Binding-site contacts:
Ligand atom C1 contacts residue TRP234 of chain 1.A at 3.6 Å (hydrophobic).
Ligand atom C3 contacts residue ARG70 of chain 1.A at 3.9 Å.
Ligand atom O3 contacts residue TYR159 of chain 1.A at 3.8 Å.
Ligand atom O3 contacts residue ASP69 of chain 1.A at 3.0 Å (salt-bridge).
Ligand atom O4 contacts residue ARG70 of chain 1.A at 3.0 Å (salt-bridge).
Ligand atom O3 contacts residue TRP66 of chain 1.A at 3.5 Å (h-bond).
Ligand atom O6 contacts residue GLU157 of chain 1.A at 2.3 Å (salt-bridge).
Ligand atom O3 contacts residue ARG70 of chain 1.A at 2.6 Å (salt-bridge).
Ligand atom O2 contacts residue LYS19 of chain 1.A at 3.3 Å (salt-bridge).
Ligand atom C6 contacts residue TYR159 of chain 1.A at 4.1 Å (hydrophobic).
Ligand atom C1 contacts residue ASP18 of chain 1.A at 4.0 Å.
Ligand atom C6 contacts residue GLU157 of chain 1.A at 3.0 Å.
Ligand atom C5 contacts residue GLU157 of chain 1.A at 3.9 Å.
Ligand atom C2 contacts residue GLU115 of chain 1.A at 3.9 Å.
Ligand atom C3 contacts residue TRP66 of chain 1.A at 3.8 Å (hydrophobic).
Ligand atom O2 contacts residue ASP69 of chain 1.A at 3.0 Å (salt-bridge).
Ligand atom O5 contacts residue TYR159 of chain 1.A at 3.5 Å.
Ligand atom O1 contacts residue ASP18 of chain 1.A at 3.7 Å.
Ligand atom C2 contacts residue ASP69 of chain 1.A at 3.2 Å.
Ligand atom O2 contacts residue MET334 of chain 1.A at 4.0 Å.
Ligand atom O2 contacts residue ALA67 of chain 1.A at 3.2 Å.
Ligand atom O2 contacts residue TRP66 of chain 1.A at 3.3 Å (h-bond).
Ligand atom C2 contacts residue TRP344 of chain 1.A at 4.0 Å (hydrophobic).
Ligand atom O5 contacts residue TRP344 of chain 1.A at 4.1 Å.
Ligand atom C4 contacts residue ARG70 of chain 1.A at 4.1 Å.
Ligand atom C6 contacts residue TRP344 of chain 1.A at 3.8 Å (hydrophobic).
Ligand atom C1 contacts residue LYS19 of chain 1.A at 3.8 Å.
Ligand atom C2 contacts residue TRP234 of chain 1.A at 3.8 Å (hydrophobic).
Ligand atom O1 contacts residue ASN16 of chain 1.A at 3.3 Å (h-bond).
Ligand atom O1 contacts residue LYS19 of chain 1.A at 3.6 Å (salt-bridge).
Ligand atom O2 contacts residue GLU115 of chain 1.A at 2.7 Å (salt-bridge).
Ligand atom O3 contacts residue TRP344 of chain 1.A at 4.0 Å.
Ligand atom O3 contacts residue ALA67 of chain 1.A at 3.3 Å.
Ligand atom C4 contacts residue TYR159 of chain 1.A at 4.0 Å (hydrophobic).
Ligand atom C4 contacts residue TRP344 of chain 1.A at 3.7 Å (hydrophobic).
Ligand atom C1 contacts residue TYR159 of chain 1.A at 3.6 Å (hydrophobic).
Ligand atom O6 contacts residue PRO158 of chain 1.A at 3.6 Å.
Ligand atom O2 contacts residue TRP234 of chain 1.A at 4.0 Å.
Ligand atom O6 contacts residue TYR159 of chain 1.A at 3.4 Å.
Ligand atom C3 contacts residue ASP69 of chain 1.A at 3.7 Å.

Sequence of chain 1.A:
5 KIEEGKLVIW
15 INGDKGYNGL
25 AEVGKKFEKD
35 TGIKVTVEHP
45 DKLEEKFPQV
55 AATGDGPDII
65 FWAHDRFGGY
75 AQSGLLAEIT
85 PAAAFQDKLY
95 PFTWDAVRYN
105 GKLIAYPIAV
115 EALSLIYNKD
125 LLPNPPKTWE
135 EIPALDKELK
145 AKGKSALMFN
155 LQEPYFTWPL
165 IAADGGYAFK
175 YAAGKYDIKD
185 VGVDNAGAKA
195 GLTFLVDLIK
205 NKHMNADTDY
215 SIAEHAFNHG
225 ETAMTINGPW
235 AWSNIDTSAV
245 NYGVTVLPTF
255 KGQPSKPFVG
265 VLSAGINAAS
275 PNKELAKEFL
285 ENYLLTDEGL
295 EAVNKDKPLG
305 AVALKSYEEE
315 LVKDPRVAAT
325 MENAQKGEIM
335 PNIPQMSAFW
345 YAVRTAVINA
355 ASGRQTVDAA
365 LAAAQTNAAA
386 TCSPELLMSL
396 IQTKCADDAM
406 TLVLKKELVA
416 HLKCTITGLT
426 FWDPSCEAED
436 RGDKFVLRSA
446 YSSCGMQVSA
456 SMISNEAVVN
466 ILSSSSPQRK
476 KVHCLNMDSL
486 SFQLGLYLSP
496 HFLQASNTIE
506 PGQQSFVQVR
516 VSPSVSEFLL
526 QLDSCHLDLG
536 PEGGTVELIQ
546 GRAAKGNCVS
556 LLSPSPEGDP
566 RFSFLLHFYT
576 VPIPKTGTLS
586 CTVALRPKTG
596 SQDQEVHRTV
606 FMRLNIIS

This small molecule binds to this protein.
Small molecule (SMILES): OC[C@H]1O[C@H](O[C@H]2[C@H](O)[C@@H](O)[C@@H](O)O[C@@H]2CO)[C@H](O)[C@@H](O)[C@@H]1O